Binding-site contacts:
Ligand atom C02 contacts residue ALA193 of chain 1.A at 4.1 Å (hydrophobic).
Ligand atom O11 contacts residue ASP189 of chain 1.A at 4.5 Å.
Ligand atom C10 contacts residue ALA193 of chain 1.A at 4.0 Å (hydrophobic).
Ligand atom CL1 contacts residue ALA193 of chain 1.A at 4.0 Å.
Ligand atom C10 contacts residue ARG220 of chain 1.A at 3.6 Å.
Ligand atom O11 contacts residue ARG220 of chain 1.A at 2.8 Å (salt-bridge).
Ligand atom O11 contacts residue ALA193 of chain 1.A at 3.7 Å.
Ligand atom C09 contacts residue ARG220 of chain 1.A at 3.4 Å.

A protein and the small-molecule ligand that binds it are described below.
Small molecule (SMILES): O=[N+]([O-])c1ccc(O)c(Cl)c1

Sequence of chain 1.A:
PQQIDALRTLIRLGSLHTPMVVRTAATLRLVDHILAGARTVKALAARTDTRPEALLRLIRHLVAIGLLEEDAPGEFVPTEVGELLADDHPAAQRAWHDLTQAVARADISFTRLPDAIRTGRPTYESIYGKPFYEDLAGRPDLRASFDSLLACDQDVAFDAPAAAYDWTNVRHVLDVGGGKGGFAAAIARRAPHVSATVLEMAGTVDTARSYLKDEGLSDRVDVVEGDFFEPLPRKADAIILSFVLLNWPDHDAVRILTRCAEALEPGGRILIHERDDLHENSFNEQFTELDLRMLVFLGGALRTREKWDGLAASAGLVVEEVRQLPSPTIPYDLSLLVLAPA